Sequence of chain 1.C:
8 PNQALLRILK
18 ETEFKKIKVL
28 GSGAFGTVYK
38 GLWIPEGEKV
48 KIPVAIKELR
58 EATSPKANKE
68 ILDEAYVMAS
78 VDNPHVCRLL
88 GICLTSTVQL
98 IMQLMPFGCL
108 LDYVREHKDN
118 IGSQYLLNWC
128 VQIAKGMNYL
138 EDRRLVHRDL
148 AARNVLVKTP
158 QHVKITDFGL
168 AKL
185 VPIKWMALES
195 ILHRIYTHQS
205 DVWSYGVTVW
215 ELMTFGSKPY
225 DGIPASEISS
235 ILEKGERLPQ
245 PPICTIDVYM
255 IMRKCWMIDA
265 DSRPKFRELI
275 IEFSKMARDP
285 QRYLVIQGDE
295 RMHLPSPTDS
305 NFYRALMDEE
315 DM

Binding-site contacts:
Ligand atom C13 contacts residue LEU167 of chain 1.C at 3.3 Å (hydrophobic).
Ligand atom C04 contacts residue MET99 of chain 1.C at 3.4 Å (hydrophobic).
Ligand atom C37 contacts residue PHE165 of chain 1.C at 3.6 Å (hydrophobic).
Ligand atom N03 contacts residue LYS54 of chain 1.C at 3.5 Å (salt-bridge).
Ligand atom C06 contacts residue ANP1 of chain 1.N at 3.7 Å.
Ligand atom C07 contacts residue LYS54 of chain 1.C at 3.3 Å.
Ligand atom C38 contacts residue PHE165 of chain 1.C at 3.6 Å (hydrophobic).
Ligand atom S08 contacts residue LEU97 of chain 1.C at 3.4 Å (h-bond).
Ligand atom C36 contacts residue PHE165 of chain 1.C at 3.6 Å (hydrophobic).
Ligand atom C12 contacts residue LEU97 of chain 1.C at 3.5 Å (hydrophobic).
Ligand atom N03 contacts residue ASP164 of chain 1.C at 2.8 Å (salt-bridge).
Ligand atom C07 contacts residue ILE53 of chain 1.C at 3.7 Å (hydrophobic).
Ligand atom S08 contacts residue LYS54 of chain 1.C at 3.6 Å.
Ligand atom O01 contacts residue LEU97 of chain 1.C at 3.4 Å.
Ligand atom C38 contacts residue ASP164 of chain 1.C at 3.6 Å.
Ligand atom S08 contacts residue MET99 of chain 1.C at 3.7 Å.
Ligand atom C06 contacts residue MET99 of chain 1.C at 3.5 Å (hydrophobic).
Ligand atom C07 contacts residue ALA52 of chain 1.C at 3.6 Å (hydrophobic).
Ligand atom C20 contacts residue LEU170 of chain 1.C at 3.1 Å (hydrophobic).
Ligand atom C04 contacts residue LYS54 of chain 1.C at 3.7 Å.
Ligand atom C30 contacts residue MET75 of chain 1.C at 3.4 Å (hydrophobic).
Ligand atom C17 contacts residue LEU170 of chain 1.C at 3.6 Å (hydrophobic).
Ligand atom C09 contacts residue ASP164 of chain 1.C at 3.3 Å.
Ligand atom O39 contacts residue PHE165 of chain 1.C at 2.7 Å (h-bond).
Ligand atom C14 contacts residue LEU167 of chain 1.C at 3.5 Å (hydrophobic).
Ligand atom C21 contacts residue LEU170 of chain 1.C at 3.7 Å (hydrophobic).
Ligand atom C28 contacts residue MET75 of chain 1.C at 3.5 Å (hydrophobic).
Ligand atom C12 contacts residue LEU167 of chain 1.C at 3.5 Å (hydrophobic).
Ligand atom O31 contacts residue LYS54 of chain 1.C at 3.5 Å.
Ligand atom C02 contacts residue ASP164 of chain 1.C at 3.5 Å.
Ligand atom C07 contacts residue LEU97 of chain 1.C at 3.7 Å (hydrophobic).
Ligand atom C29 contacts residue MET75 of chain 1.C at 3.7 Å (hydrophobic).
Ligand atom F35 contacts residue LEU86 of chain 1.C at 3.1 Å.
Ligand atom C07 contacts residue MET99 of chain 1.C at 3.5 Å (hydrophobic).
Ligand atom O39 contacts residue ASP164 of chain 1.C at 3.5 Å.
Ligand atom F35 contacts residue ARG85 of chain 1.C at 3.1 Å.
Ligand atom N05 contacts residue LYS54 of chain 1.C at 3.6 Å.
Ligand atom C29 contacts residue LEU97 of chain 1.C at 3.6 Å (hydrophobic).
Ligand atom N05 contacts residue MET99 of chain 1.C at 3.3 Å (h-bond).
Ligand atom C11 contacts residue LEU97 of chain 1.C at 3.7 Å (hydrophobic).

This protein binds this small molecule.
Small molecule (SMILES): O=C(Nc1nccs1)[C@@H](c1cc(F)ccc1O)N1Cc2ccc(-c3ccc(N4CCNCC4)cc3)cc2C1=O